This small molecule binds to this protein.
Small molecule (SMILES): CC(=O)N[C@@H]1[C@@H](O)[C@H](O)[C@@H](CO)O[C@H]1O

Sequence of chain 1.E:
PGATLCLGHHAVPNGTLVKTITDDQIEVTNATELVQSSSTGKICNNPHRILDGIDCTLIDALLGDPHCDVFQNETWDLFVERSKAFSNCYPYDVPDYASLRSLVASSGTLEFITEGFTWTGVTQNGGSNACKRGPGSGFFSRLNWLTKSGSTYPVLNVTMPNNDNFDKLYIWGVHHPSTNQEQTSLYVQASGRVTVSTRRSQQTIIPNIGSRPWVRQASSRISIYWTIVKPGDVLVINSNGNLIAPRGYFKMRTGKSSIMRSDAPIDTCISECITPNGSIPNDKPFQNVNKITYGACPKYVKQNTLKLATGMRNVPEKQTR

Binding-site contacts:
Ligand atom C1 contacts residue ASN75 of chain 1.E at 1.4 Å.
Ligand atom C7 contacts residue ASN75 of chain 1.E at 3.3 Å.
Ligand atom C5 contacts residue PHE114 of chain 1.E at 3.6 Å (hydrophobic).
Ligand atom C8 contacts residue ASN75 of chain 1.E at 4.4 Å.
Ligand atom N2 contacts residue ASN75 of chain 1.E at 2.9 Å (h-bond).
Ligand atom C2 contacts residue ASN75 of chain 1.E at 2.5 Å.
Ligand atom C6 contacts residue GLU113 of chain 1.E at 4.0 Å.
Ligand atom C5 contacts residue ASN75 of chain 1.E at 3.7 Å.
Ligand atom C1 contacts residue PHE114 of chain 1.E at 3.8 Å (hydrophobic).
Ligand atom O7 contacts residue ASN75 of chain 1.E at 3.3 Å (h-bond).
Ligand atom O5 contacts residue ASN75 of chain 1.E at 2.4 Å (h-bond).
Ligand atom O5 contacts residue GLU113 of chain 1.E at 4.2 Å.
Ligand atom C4 contacts residue ASN75 of chain 1.E at 4.2 Å.
Ligand atom C6 contacts residue ILE115 of chain 1.E at 3.4 Å (hydrophobic).
Ligand atom C5 contacts residue ILE115 of chain 1.E at 3.9 Å (hydrophobic).
Ligand atom O6 contacts residue GLU113 of chain 1.E at 4.2 Å.
Ligand atom C3 contacts residue ASN75 of chain 1.E at 3.8 Å.
Ligand atom C8 contacts residue GLN74 of chain 1.E at 3.2 Å.
Ligand atom O5 contacts residue PHE114 of chain 1.E at 3.9 Å.
Ligand atom C3 contacts residue PHE114 of chain 1.E at 4.5 Å (hydrophobic).